Binding-site contacts:
Ligand atom O5 contacts residue THR313 of chain 8.E at 4.3 Å.
Ligand atom C7 contacts residue ASN315 of chain 8.E at 3.3 Å.
Ligand atom C4 contacts residue ASN315 of chain 8.E at 4.3 Å.
Ligand atom C2 contacts residue ASN315 of chain 8.E at 2.5 Å.
Ligand atom C1 contacts residue ASN315 of chain 8.E at 1.4 Å.
Ligand atom N2 contacts residue ASN315 of chain 8.E at 2.8 Å (h-bond).
Ligand atom C6 contacts residue THR313 of chain 8.E at 4.5 Å.
Ligand atom O5 contacts residue ASN315 of chain 8.E at 2.4 Å (h-bond).
Ligand atom C8 contacts residue ASN315 of chain 8.E at 3.5 Å.
Ligand atom O7 contacts residue ASN315 of chain 8.E at 4.2 Å.
Ligand atom C5 contacts residue ASN315 of chain 8.E at 3.7 Å.
Ligand atom C6 contacts residue ASN315 of chain 8.E at 4.5 Å.
Ligand atom O5 contacts residue VAL314 of chain 8.E at 3.8 Å.
Ligand atom C3 contacts residue ASN315 of chain 8.E at 3.8 Å.
Ligand atom C1 contacts residue VAL314 of chain 8.E at 4.4 Å (hydrophobic).
Ligand atom C8 contacts residue ILE281 of chain 8.E at 4.5 Å (hydrophobic).

This small molecule binds to this protein.
Small molecule (SMILES): CC(=O)N[C@@H]1[C@@H](O)[C@H](O)[C@@H](CO)O[C@H]1O

Sequence of chain 8.E:
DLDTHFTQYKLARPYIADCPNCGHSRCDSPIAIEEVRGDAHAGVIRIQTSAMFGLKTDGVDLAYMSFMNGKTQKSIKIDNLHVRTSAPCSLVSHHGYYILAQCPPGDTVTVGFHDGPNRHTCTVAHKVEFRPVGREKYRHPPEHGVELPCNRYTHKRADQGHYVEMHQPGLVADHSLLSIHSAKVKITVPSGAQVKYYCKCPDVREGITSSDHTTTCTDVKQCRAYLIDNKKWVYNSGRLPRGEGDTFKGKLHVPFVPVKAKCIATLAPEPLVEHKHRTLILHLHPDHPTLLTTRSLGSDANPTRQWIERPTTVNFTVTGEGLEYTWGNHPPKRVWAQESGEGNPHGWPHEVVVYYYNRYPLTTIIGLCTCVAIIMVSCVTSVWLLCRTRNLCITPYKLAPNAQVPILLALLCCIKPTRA